A protein and the small-molecule ligand that binds it are described below.
Small molecule (SMILES): C=Cc1c(C)c2n3c1=CC1=[N+]4C(=Cc5c(CCC(=O)O)c(C)c6n5[Fe]34[N+]3=C(C=2)C([C@@H](O)CC/C=C(/C)CCC=C(C)CCC=C(C)C)=C(C)C3=C6)C(CCC(=O)O)=C1C

Sequence of chain 1.F:
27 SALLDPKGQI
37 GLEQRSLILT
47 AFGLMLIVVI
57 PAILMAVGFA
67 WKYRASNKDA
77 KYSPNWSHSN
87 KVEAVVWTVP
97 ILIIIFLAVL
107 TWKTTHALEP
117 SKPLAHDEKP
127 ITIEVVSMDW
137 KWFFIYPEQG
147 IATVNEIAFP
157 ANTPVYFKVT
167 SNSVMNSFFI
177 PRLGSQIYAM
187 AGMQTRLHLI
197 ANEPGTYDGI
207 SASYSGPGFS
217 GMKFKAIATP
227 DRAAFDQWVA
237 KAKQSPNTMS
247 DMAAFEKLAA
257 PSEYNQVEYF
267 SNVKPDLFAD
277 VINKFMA

Sequence of chain 1.E:
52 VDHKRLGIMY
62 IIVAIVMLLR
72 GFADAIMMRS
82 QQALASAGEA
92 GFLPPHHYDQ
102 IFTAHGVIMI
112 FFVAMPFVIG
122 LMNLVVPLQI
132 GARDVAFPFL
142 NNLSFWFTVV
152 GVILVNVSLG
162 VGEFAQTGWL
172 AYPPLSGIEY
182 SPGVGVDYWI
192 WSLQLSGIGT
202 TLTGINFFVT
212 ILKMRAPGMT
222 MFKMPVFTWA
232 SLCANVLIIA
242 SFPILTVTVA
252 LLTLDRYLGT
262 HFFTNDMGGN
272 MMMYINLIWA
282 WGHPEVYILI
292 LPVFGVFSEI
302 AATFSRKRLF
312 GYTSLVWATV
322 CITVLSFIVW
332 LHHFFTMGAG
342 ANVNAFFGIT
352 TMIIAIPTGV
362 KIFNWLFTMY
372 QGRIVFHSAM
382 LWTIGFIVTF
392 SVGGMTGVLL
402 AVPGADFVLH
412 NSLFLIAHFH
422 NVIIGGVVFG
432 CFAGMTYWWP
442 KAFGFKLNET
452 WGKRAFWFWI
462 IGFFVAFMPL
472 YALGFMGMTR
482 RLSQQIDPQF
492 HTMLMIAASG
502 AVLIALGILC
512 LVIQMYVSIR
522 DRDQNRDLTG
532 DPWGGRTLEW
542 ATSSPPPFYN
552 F

Binding-site contacts:
Ligand atom C26 contacts residue VAL399 of chain 1.E at 3.5 Å (hydrophobic).
Ligand atom CHA contacts residue HIS334 of chain 1.E at 3.5 Å.
Ligand atom C24 contacts residue ILE99 of chain 1.F at 3.4 Å (hydrophobic).
Ligand atom CBA contacts residue LEU416 of chain 1.E at 3.4 Å (hydrophobic).
Ligand atom NB contacts residue HIS419 of chain 1.E at 3.2 Å (h-bond).
Ligand atom C25 contacts residue ILE99 of chain 1.F at 3.5 Å (hydrophobic).
Ligand atom CGA contacts residue HIS411 of chain 1.E at 3.5 Å.
Ligand atom C3C contacts residue VAL423 of chain 1.E at 3.3 Å (hydrophobic).
Ligand atom C16 contacts residue GLY395 of chain 1.E at 3.3 Å.
Ligand atom C27 contacts residue GLY360 of chain 1.E at 3.4 Å.
Ligand atom C1D contacts residue PHE420 of chain 1.E at 3.4 Å (hydrophobic).
Ligand atom CMB contacts residue GLY398 of chain 1.E at 3.1 Å.
Ligand atom CGA contacts residue LEU416 of chain 1.E at 3.5 Å (hydrophobic).
Ligand atom NA contacts residue HIS419 of chain 1.E at 3.2 Å (h-bond).
Ligand atom NC contacts residue HIS419 of chain 1.E at 3.4 Å (h-bond).
Ligand atom C24 contacts residue PRO96 of chain 1.F at 3.4 Å (hydrophobic).
Ligand atom C26 contacts residue ALA356 of chain 1.E at 3.4 Å (hydrophobic).
Ligand atom CGD contacts residue TRP280 of chain 1.E at 3.4 Å (hydrophobic).
Ligand atom C20 contacts residue ILE56 of chain 1.F at 3.3 Å (hydrophobic).
Ligand atom C27 contacts residue THR359 of chain 1.E at 3.3 Å.
Ligand atom O2A contacts residue HIS411 of chain 1.E at 2.5 Å (h-bond).
Ligand atom CAA contacts residue HIS333 of chain 1.E at 3.0 Å.
Ligand atom C25 contacts residue VAL399 of chain 1.E at 3.4 Å (hydrophobic).
Ligand atom C27 contacts residue ALA356 of chain 1.E at 3.2 Å (hydrophobic).
Ligand atom C2D contacts residue PHE420 of chain 1.E at 3.5 Å (hydrophobic).
Ligand atom CAC contacts residue VAL423 of chain 1.E at 3.6 Å (hydrophobic).
Ligand atom C4C contacts residue VAL423 of chain 1.E at 3.6 Å (hydrophobic).
Ligand atom O1D contacts residue TRP170 of chain 1.E at 3.6 Å.
Ligand atom CBD contacts residue TRP280 of chain 1.E at 3.3 Å (hydrophobic).
Ligand atom FE contacts residue HIS419 of chain 1.E at 2.2 Å.
Ligand atom CMD contacts residue PHE420 of chain 1.E at 3.4 Å (hydrophobic).
Ligand atom ND contacts residue HIS419 of chain 1.E at 3.4 Å (h-bond).
Ligand atom C2C contacts residue VAL423 of chain 1.E at 3.5 Å (hydrophobic).
Ligand atom CMA contacts residue LEU401 of chain 1.E at 3.6 Å (hydrophobic).
Ligand atom CHD contacts residue PHE420 of chain 1.E at 3.6 Å (hydrophobic).
Ligand atom C13 contacts residue THR359 of chain 1.E at 3.5 Å.
Ligand atom C14 contacts residue THR359 of chain 1.E at 3.5 Å.
Ligand atom CBC contacts residue VAL287 of chain 1.E at 3.3 Å (hydrophobic).
Ligand atom O1D contacts residue ARG481 of chain 1.E at 3.5 Å (salt-bridge).
Ligand atom O2D contacts residue TRP280 of chain 1.E at 3.0 Å.